The small molecule below binds the protein below.
Small molecule (SMILES): CC(=O)N[C@@H]1[C@@H](O)[C@H](O)[C@@H](CO)O[C@H]1O

Binding-site contacts:
Ligand atom C8 contacts residue ASN59 of chain 1.A at 4.5 Å.
Ligand atom O5 contacts residue ASN59 of chain 1.A at 2.4 Å (h-bond).
Ligand atom C7 contacts residue VAL52 of chain 1.A at 4.4 Å (hydrophobic).
Ligand atom C4 contacts residue ASN59 of chain 1.A at 4.2 Å.
Ligand atom C7 contacts residue SER61 of chain 1.A at 3.8 Å.
Ligand atom C8 contacts residue GLU41 of chain 1.A at 3.9 Å.
Ligand atom O7 contacts residue ASN59 of chain 1.A at 3.3 Å (h-bond).
Ligand atom C5 contacts residue ASN59 of chain 1.A at 3.7 Å.
Ligand atom C7 contacts residue ASN59 of chain 1.A at 3.4 Å.
Ligand atom C2 contacts residue ASN59 of chain 1.A at 2.5 Å.
Ligand atom N2 contacts residue ASN59 of chain 1.A at 3.0 Å (h-bond).
Ligand atom C3 contacts residue ASN54 of chain 1.A at 4.5 Å.
Ligand atom O7 contacts residue SER60 of chain 1.A at 3.4 Å.
Ligand atom C8 contacts residue SER61 of chain 1.A at 3.4 Å.
Ligand atom C8 contacts residue SER60 of chain 1.A at 4.4 Å.
Ligand atom C7 contacts residue SER60 of chain 1.A at 4.2 Å.
Ligand atom C3 contacts residue ASN59 of chain 1.A at 3.8 Å.
Ligand atom C1 contacts residue ASN54 of chain 1.A at 4.2 Å.
Ligand atom N2 contacts residue ASN54 of chain 1.A at 4.2 Å.
Ligand atom C1 contacts residue ASN59 of chain 1.A at 1.5 Å.
Ligand atom O7 contacts residue SER61 of chain 1.A at 3.2 Å (h-bond).
Ligand atom C8 contacts residue VAL52 of chain 1.A at 3.4 Å (hydrophobic).

Sequence of chain 1.A:
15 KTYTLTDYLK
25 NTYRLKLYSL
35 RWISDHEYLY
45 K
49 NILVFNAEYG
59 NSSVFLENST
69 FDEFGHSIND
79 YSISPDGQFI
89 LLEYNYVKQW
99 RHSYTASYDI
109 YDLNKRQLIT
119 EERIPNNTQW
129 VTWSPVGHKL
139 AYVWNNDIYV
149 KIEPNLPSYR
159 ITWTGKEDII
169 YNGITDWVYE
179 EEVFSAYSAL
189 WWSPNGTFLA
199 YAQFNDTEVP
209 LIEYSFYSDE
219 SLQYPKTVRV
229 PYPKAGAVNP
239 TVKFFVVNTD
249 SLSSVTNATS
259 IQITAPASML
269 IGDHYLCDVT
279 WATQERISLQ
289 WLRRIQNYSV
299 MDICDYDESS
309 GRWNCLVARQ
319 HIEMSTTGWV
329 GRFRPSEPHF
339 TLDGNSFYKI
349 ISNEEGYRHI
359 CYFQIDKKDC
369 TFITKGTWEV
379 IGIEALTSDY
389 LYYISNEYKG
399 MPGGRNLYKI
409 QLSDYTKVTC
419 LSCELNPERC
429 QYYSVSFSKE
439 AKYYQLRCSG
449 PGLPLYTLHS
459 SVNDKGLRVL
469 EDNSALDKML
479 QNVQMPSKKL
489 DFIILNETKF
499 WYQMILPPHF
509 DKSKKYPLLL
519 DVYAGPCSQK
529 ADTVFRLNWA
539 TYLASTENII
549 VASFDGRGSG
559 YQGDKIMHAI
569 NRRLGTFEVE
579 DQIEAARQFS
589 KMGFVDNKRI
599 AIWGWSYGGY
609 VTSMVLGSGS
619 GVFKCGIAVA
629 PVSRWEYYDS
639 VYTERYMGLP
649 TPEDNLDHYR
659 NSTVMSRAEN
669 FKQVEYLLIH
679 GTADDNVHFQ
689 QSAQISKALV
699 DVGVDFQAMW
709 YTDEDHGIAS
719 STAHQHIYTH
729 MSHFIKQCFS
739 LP